This small molecule binds to this protein.
Small molecule (SMILES): C[C@@H](NCCCc1cccc(C(F)(F)F)c1)c1cccc2ccccc12

Sequence of chain 1.B:
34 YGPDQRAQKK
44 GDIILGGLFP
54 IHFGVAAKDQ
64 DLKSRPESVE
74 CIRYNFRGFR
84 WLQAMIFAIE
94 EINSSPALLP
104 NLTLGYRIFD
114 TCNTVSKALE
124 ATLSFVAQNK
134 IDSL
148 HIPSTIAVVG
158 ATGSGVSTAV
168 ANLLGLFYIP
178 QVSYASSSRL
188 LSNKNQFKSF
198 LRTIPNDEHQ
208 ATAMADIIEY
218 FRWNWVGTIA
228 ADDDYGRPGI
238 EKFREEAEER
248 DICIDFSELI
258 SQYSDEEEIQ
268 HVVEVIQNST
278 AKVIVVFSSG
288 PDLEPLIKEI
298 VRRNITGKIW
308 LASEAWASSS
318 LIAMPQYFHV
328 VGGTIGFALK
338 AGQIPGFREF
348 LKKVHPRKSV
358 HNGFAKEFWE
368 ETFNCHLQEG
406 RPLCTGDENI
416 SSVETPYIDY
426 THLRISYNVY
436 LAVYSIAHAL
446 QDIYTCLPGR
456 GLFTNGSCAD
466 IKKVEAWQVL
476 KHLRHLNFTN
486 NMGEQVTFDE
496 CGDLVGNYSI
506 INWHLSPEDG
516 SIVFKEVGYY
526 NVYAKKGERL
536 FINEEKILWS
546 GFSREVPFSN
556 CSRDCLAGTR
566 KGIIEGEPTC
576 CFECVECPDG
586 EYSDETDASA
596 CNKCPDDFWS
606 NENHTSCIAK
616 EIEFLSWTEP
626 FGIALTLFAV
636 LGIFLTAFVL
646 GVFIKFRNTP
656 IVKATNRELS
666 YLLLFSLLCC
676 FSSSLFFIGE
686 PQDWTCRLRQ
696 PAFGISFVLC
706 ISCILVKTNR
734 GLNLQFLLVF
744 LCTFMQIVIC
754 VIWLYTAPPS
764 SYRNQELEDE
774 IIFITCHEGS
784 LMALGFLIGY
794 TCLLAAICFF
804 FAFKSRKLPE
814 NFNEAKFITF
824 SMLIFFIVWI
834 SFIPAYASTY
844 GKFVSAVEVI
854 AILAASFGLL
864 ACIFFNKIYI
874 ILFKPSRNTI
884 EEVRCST

Binding-site contacts:
Ligand atom C10 contacts residue LEU787 of chain 1.B at 4.0 Å (hydrophobic).
Ligand atom CB contacts residue GLN695 of chain 1.B at 4.0 Å.
Ligand atom CZ contacts residue ILE791 of chain 1.B at 4.0 Å (hydrophobic).
Ligand atom F3 contacts residue LEU787 of chain 1.B at 3.8 Å.
Ligand atom C6 contacts residue LEU787 of chain 1.B at 3.9 Å (hydrophobic).
Ligand atom CZ contacts residue PHE828 of chain 1.B at 4.0 Å (hydrophobic).
Ligand atom C12 contacts residue LEU784 of chain 1.B at 4.0 Å (hydrophobic).
Ligand atom C9 contacts residue LEU787 of chain 1.B at 3.9 Å (hydrophobic).
Ligand atom C4 contacts residue GLN695 of chain 1.B at 3.9 Å.
Ligand atom C1 contacts residue PHE698 of chain 1.B at 4.2 Å (hydrophobic).
Ligand atom CE1 contacts residue THR794 of chain 1.B at 3.8 Å.
Ligand atom C7 contacts residue LEU787 of chain 1.B at 3.8 Å (hydrophobic).
Ligand atom CD2 contacts residue PHE698 of chain 1.B at 4.0 Å (hydrophobic).
Ligand atom N contacts residue GLN695 of chain 1.B at 2.8 Å (h-bond).
Ligand atom F3 contacts residue GLY788 of chain 1.B at 4.0 Å.
Ligand atom CA contacts residue GLN695 of chain 1.B at 3.7 Å.
Ligand atom C3 contacts residue GLN695 of chain 1.B at 3.9 Å.
Ligand atom C1 contacts residue GLN695 of chain 1.B at 3.8 Å.
Ligand atom CE2 contacts residue TRP832 of chain 1.B at 3.6 Å (hydrophobic).
Ligand atom CA contacts residue TRP832 of chain 1.B at 4.0 Å (hydrophobic).
Ligand atom CB contacts residue PHE698 of chain 1.B at 3.9 Å (hydrophobic).
Ligand atom C1 contacts residue TRP832 of chain 1.B at 4.2 Å (hydrophobic).
Ligand atom C14 contacts residue PHE698 of chain 1.B at 4.1 Å (hydrophobic).
Ligand atom CG contacts residue PHE698 of chain 1.B at 3.9 Å (hydrophobic).
Ligand atom C16 contacts residue PHE698 of chain 1.B at 4.2 Å (hydrophobic).
Ligand atom C5 contacts residue TYR839 of chain 1.B at 4.2 Å (hydrophobic).
Ligand atom C15 contacts residue GLN695 of chain 1.B at 3.7 Å.
Ligand atom C1 contacts residue PHE682 of chain 1.B at 4.2 Å (hydrophobic).
Ligand atom C11 contacts residue LEU787 of chain 1.B at 4.0 Å (hydrophobic).
Ligand atom CD1 contacts residue ILE791 of chain 1.B at 3.9 Å (hydrophobic).
Ligand atom C7 contacts residue ILE791 of chain 1.B at 4.1 Å (hydrophobic).
Ligand atom CD2 contacts residue TRP832 of chain 1.B at 3.5 Å (hydrophobic).
Ligand atom F3 contacts residue LEU784 of chain 1.B at 3.5 Å.
Ligand atom C14 contacts residue GLN695 of chain 1.B at 3.4 Å.
Ligand atom C8 contacts residue LEU787 of chain 1.B at 3.8 Å (hydrophobic).
Ligand atom C3 contacts residue TYR839 of chain 1.B at 4.0 Å (hydrophobic).
Ligand atom CE1 contacts residue ILE791 of chain 1.B at 4.0 Å (hydrophobic).
Ligand atom F1 contacts residue LEU784 of chain 1.B at 3.2 Å.
Ligand atom CD1 contacts residue PHE698 of chain 1.B at 4.0 Å (hydrophobic).
Ligand atom C16 contacts residue ILE791 of chain 1.B at 4.1 Å (hydrophobic).